Sequence of chain 1.B:
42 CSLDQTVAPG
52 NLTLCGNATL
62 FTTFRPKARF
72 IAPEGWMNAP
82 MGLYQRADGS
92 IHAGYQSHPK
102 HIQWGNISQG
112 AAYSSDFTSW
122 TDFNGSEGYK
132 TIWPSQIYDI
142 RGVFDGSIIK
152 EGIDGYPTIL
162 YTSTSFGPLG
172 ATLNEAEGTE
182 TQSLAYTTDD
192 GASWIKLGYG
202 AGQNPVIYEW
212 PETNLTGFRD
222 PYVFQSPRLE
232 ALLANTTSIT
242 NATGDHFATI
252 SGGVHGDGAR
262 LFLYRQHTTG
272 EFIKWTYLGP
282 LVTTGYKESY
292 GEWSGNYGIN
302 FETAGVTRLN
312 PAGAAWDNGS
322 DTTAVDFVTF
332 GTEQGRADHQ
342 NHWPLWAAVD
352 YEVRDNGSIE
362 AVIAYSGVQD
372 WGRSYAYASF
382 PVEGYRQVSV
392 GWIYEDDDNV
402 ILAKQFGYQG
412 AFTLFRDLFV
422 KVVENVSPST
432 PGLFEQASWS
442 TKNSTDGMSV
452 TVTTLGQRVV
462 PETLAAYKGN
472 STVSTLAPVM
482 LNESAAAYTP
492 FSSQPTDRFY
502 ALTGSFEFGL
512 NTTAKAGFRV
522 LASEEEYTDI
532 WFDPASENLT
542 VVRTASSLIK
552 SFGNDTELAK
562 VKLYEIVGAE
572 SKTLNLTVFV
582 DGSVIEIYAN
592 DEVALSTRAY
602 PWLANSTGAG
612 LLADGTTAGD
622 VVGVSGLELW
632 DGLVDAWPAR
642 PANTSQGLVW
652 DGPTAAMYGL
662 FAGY

This protein binds this small molecule.
Small molecule (SMILES): CC(=O)N[C@@H]1[C@@H](O)[C@H](O)[C@@H](CO)O[C@H]1O

Binding-site contacts:
Ligand atom C7 contacts residue ASN242 of chain 1.B at 3.4 Å.
Ligand atom C7 contacts residue ILE240 of chain 1.B at 4.3 Å (hydrophobic).
Ligand atom C4 contacts residue ASN242 of chain 1.B at 4.2 Å.
Ligand atom O5 contacts residue ASN242 of chain 1.B at 2.4 Å (h-bond).
Ligand atom C3 contacts residue ASN242 of chain 1.B at 3.8 Å.
Ligand atom C5 contacts residue ASN242 of chain 1.B at 3.7 Å.
Ligand atom N2 contacts residue ASN242 of chain 1.B at 2.7 Å (h-bond).
Ligand atom N2 contacts residue ILE240 of chain 1.B at 4.1 Å.
Ligand atom C1 contacts residue ASN242 of chain 1.B at 1.4 Å.
Ligand atom O7 contacts residue ASN242 of chain 1.B at 4.3 Å.
Ligand atom C2 contacts residue ASN242 of chain 1.B at 2.4 Å.
Ligand atom C8 contacts residue ASN242 of chain 1.B at 3.9 Å.
Ligand atom C1 contacts residue SER239 of chain 1.B at 4.4 Å.
Ligand atom O7 contacts residue ILE240 of chain 1.B at 3.6 Å.